Sequence of chain 1.A:
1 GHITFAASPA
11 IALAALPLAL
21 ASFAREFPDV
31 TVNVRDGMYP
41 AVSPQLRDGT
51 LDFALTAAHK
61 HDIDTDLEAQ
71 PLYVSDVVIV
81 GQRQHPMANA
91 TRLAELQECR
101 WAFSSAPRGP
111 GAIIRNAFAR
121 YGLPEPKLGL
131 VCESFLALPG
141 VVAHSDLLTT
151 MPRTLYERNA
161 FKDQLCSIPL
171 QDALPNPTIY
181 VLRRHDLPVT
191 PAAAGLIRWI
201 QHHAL

Binding-site contacts:
Ligand atom O2 contacts residue ASP76 of chain 1.A at 4.4 Å.
Ligand atom C2 contacts residue VAL74 of chain 1.A at 3.7 Å (hydrophobic).
Ligand atom C2 contacts residue SER75 of chain 1.A at 3.9 Å.
Ligand atom C6 contacts residue ASP76 of chain 1.A at 3.6 Å.
Ligand atom O2 contacts residue ALA10 of chain 1.A at 4.1 Å.
Ligand atom O2 contacts residue PRO152 of chain 1.A at 3.7 Å.
Ligand atom C3 contacts residue VAL74 of chain 1.A at 3.8 Å (hydrophobic).
Ligand atom O1 contacts residue SER75 of chain 1.A at 4.4 Å.
Ligand atom C2 contacts residue ASP76 of chain 1.A at 3.4 Å.
Ligand atom O3 contacts residue SER75 of chain 1.A at 3.5 Å.
Ligand atom O3 contacts residue ASP76 of chain 1.A at 2.6 Å (salt-bridge).
Ligand atom C5 contacts residue ARG153 of chain 1.A at 4.5 Å.
Ligand atom O1 contacts residue ALA10 of chain 1.A at 3.3 Å.
Ligand atom C4 contacts residue ASP76 of chain 1.A at 3.9 Å.
Ligand atom S contacts residue ASP76 of chain 1.A at 3.6 Å.
Ligand atom C3 contacts residue ASP76 of chain 1.A at 4.0 Å.
Ligand atom O1 contacts residue TYR73 of chain 1.A at 3.9 Å.
Ligand atom O3 contacts residue ARG153 of chain 1.A at 3.9 Å.
Ligand atom S contacts residue ARG153 of chain 1.A at 4.2 Å.
Ligand atom C5 contacts residue ASP76 of chain 1.A at 3.7 Å.
Ligand atom O2 contacts residue ARG153 of chain 1.A at 3.4 Å (salt-bridge).
Ligand atom C1 contacts residue ASP76 of chain 1.A at 3.5 Å.
Ligand atom S contacts residue SER75 of chain 1.A at 4.4 Å.
Ligand atom O2 contacts residue THR154 of chain 1.A at 2.6 Å (h-bond).
Ligand atom C1 contacts residue SER75 of chain 1.A at 4.4 Å.
Ligand atom C1 contacts residue THR154 of chain 1.A at 4.2 Å.
Ligand atom C2 contacts residue TYR73 of chain 1.A at 4.3 Å (hydrophobic).
Ligand atom O1 contacts residue PRO152 of chain 1.A at 4.5 Å.
Ligand atom C6 contacts residue ARG153 of chain 1.A at 3.8 Å.
Ligand atom S contacts residue PRO152 of chain 1.A at 4.1 Å.
Ligand atom O3 contacts residue PRO152 of chain 1.A at 3.6 Å.
Ligand atom S contacts residue THR154 of chain 1.A at 3.8 Å.
Ligand atom C6 contacts residue THR154 of chain 1.A at 4.0 Å.
Ligand atom S contacts residue ALA10 of chain 1.A at 4.3 Å.
Ligand atom O1 contacts residue THR154 of chain 1.A at 4.1 Å.
Ligand atom O1 contacts residue ASP76 of chain 1.A at 4.4 Å.

This protein binds this small molecule.
Small molecule (SMILES): Cc1ccc(S(=O)(=O)O)cc1